A small-molecule ligand and the protein it binds are described below.
Small molecule (SMILES): N[C@@H](Cc1ccc(O)cc1)C(=O)O

Sequence of chain 3.B:
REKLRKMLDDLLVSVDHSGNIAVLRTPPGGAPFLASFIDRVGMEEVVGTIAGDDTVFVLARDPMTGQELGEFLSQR

Sequence of chain 1.A:
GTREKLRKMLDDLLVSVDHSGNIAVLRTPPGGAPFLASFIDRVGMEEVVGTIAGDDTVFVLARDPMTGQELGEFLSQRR

Binding-site contacts:
Ligand atom OH contacts residue ASP55 of chain 3.B at 3.2 Å.
Ligand atom OXT contacts residue ILE52 of chain 1.B at 3.7 Å.
Ligand atom CD2 contacts residue PRO34 of chain 1.B at 3.7 Å (hydrophobic).
Ligand atom CG contacts residue SER38 of chain 1.B at 3.7 Å.
Ligand atom O contacts residue GLY54 of chain 3.B at 3.5 Å.
Ligand atom CA contacts residue ASP41 of chain 1.B at 3.4 Å.
Ligand atom CE2 contacts residue ASP55 of chain 3.B at 3.4 Å.
Ligand atom CB contacts residue ALA37 of chain 1.B at 3.5 Å (hydrophobic).
Ligand atom N contacts residue THR51 of chain 1.B at 3.3 Å (h-bond).
Ligand atom OXT contacts residue ASP55 of chain 3.B at 3.4 Å (salt-bridge).
Ligand atom CZ contacts residue ASP55 of chain 1.A at 3.4 Å.
Ligand atom N contacts residue ASP41 of chain 1.B at 2.5 Å (salt-bridge).
Ligand atom CD1 contacts residue ASP56 of chain 3.B at 3.5 Å.
Ligand atom CB contacts residue ASP41 of chain 1.B at 3.3 Å.
Ligand atom CB contacts residue THR51 of chain 1.B at 3.5 Å.
Ligand atom CE2 contacts residue ASP55 of chain 1.A at 3.3 Å.
Ligand atom CB contacts residue SER38 of chain 1.B at 3.6 Å.
Ligand atom C contacts residue GLY54 of chain 3.B at 3.9 Å.
Ligand atom C contacts residue THR51 of chain 1.B at 3.7 Å.
Ligand atom CZ contacts residue SER38 of chain 1.B at 3.8 Å.
Ligand atom CA contacts residue ASP56 of chain 3.B at 3.8 Å.
Ligand atom CD2 contacts residue SER38 of chain 1.B at 3.9 Å.
Ligand atom N contacts residue ASP56 of chain 3.B at 2.7 Å (salt-bridge).
Ligand atom C contacts residue ASP56 of chain 3.B at 3.9 Å.
Ligand atom C contacts residue ASP55 of chain 3.B at 3.4 Å.
Ligand atom CD1 contacts residue ASP41 of chain 1.B at 3.5 Å.
Ligand atom OXT contacts residue GLY54 of chain 3.B at 3.3 Å.
Ligand atom OH contacts residue NA1 of chain 1.E at 3.4 Å (h-bond).
Ligand atom CZ contacts residue ASP55 of chain 3.B at 3.4 Å.
Ligand atom CA contacts residue THR51 of chain 1.B at 3.1 Å.
Ligand atom OXT contacts residue ALA53 of chain 1.B at 2.9 Å (h-bond).
Ligand atom O contacts residue THR57 of chain 3.B at 3.6 Å (h-bond).
Ligand atom CE1 contacts residue SER38 of chain 1.B at 3.6 Å.
Ligand atom OH contacts residue ASP55 of chain 1.A at 2.6 Å (salt-bridge).
Ligand atom N contacts residue THR57 of chain 3.B at 3.0 Å (h-bond).
Ligand atom O contacts residue ASP55 of chain 3.B at 2.5 Å (salt-bridge).
Ligand atom O contacts residue ASP56 of chain 3.B at 3.0 Å (salt-bridge).
Ligand atom OH contacts residue TYR1 of chain 3.C at 3.4 Å (h-bond).
Ligand atom CD1 contacts residue SER38 of chain 1.B at 3.5 Å.
Ligand atom CE1 contacts residue ASP55 of chain 3.B at 3.8 Å.

Sequence of chain 1.B:
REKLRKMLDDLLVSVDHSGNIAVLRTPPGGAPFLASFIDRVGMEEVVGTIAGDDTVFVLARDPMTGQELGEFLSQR